Binding-site contacts:
Ligand atom C1 contacts residue PHE627 of chain 1.A at 4.0 Å (hydrophobic).
Ligand atom C5 contacts residue SER549 of chain 1.A at 3.9 Å.
Ligand atom O2 contacts residue ARG495 of chain 1.A at 2.8 Å (salt-bridge).
Ligand atom O3 contacts residue ASP546 of chain 1.A at 2.9 Å (salt-bridge).
Ligand atom O6 contacts residue SER549 of chain 1.A at 2.6 Å (h-bond).
Ligand atom C2 contacts residue ASP546 of chain 1.A at 3.3 Å.
Ligand atom C3 contacts residue ASP546 of chain 1.A at 3.1 Å.
Ligand atom C2 contacts residue GLU630 of chain 1.A at 3.7 Å.
Ligand atom O3 contacts residue PHE627 of chain 1.A at 3.9 Å.
Ligand atom O3 contacts residue GLY629 of chain 1.A at 3.7 Å.
Ligand atom C5 contacts residue PHE627 of chain 1.A at 4.2 Å (hydrophobic).
Ligand atom C6 contacts residue SER553 of chain 1.A at 3.5 Å.
Ligand atom O6 contacts residue SER553 of chain 1.A at 2.6 Å (h-bond).
Ligand atom O5 contacts residue SER549 of chain 1.A at 3.1 Å (h-bond).
Ligand atom C1 contacts residue ASP546 of chain 1.A at 3.8 Å.
Ligand atom C5 contacts residue SER553 of chain 1.A at 4.0 Å.
Ligand atom C4 contacts residue TYR550 of chain 1.A at 4.3 Å (hydrophobic).
Ligand atom O3 contacts residue GLU630 of chain 1.A at 2.6 Å (salt-bridge).
Ligand atom O5 contacts residue PHE627 of chain 1.A at 3.6 Å.
Ligand atom C6 contacts residue PHE627 of chain 1.A at 4.2 Å (hydrophobic).
Ligand atom C2 contacts residue ARG495 of chain 1.A at 3.7 Å.
Ligand atom C2 contacts residue PHE627 of chain 1.A at 3.7 Å (hydrophobic).
Ligand atom O3 contacts residue GLY628 of chain 1.A at 2.8 Å (h-bond).
Ligand atom C1 contacts residue SER549 of chain 1.A at 4.2 Å.
Ligand atom O6 contacts residue TYR550 of chain 1.A at 4.0 Å.
Ligand atom O3 contacts residue TYR550 of chain 1.A at 3.5 Å.
Ligand atom O5 contacts residue ASP546 of chain 1.A at 4.3 Å.
Ligand atom O2 contacts residue GLU630 of chain 1.A at 2.7 Å (salt-bridge).
Ligand atom C4 contacts residue PHE627 of chain 1.A at 4.0 Å (hydrophobic).
Ligand atom C1 contacts residue SER553 of chain 1.A at 4.0 Å.
Ligand atom C1 contacts residue TYR550 of chain 1.A at 4.2 Å (hydrophobic).
Ligand atom O5 contacts residue SER553 of chain 1.A at 3.2 Å.
Ligand atom C3 contacts residue GLY628 of chain 1.A at 4.0 Å.
Ligand atom O3 contacts residue ARG495 of chain 1.A at 2.9 Å (salt-bridge).
Ligand atom C3 contacts residue ARG495 of chain 1.A at 4.0 Å.
Ligand atom O2 contacts residue ASP546 of chain 1.A at 3.3 Å (salt-bridge).
Ligand atom C6 contacts residue SER549 of chain 1.A at 3.5 Å.
Ligand atom O2 contacts residue TYR550 of chain 1.A at 3.8 Å.
Ligand atom C2 contacts residue TYR550 of chain 1.A at 4.2 Å (hydrophobic).
Ligand atom C3 contacts residue GLU630 of chain 1.A at 3.5 Å.

Sequence of chain 1.A:
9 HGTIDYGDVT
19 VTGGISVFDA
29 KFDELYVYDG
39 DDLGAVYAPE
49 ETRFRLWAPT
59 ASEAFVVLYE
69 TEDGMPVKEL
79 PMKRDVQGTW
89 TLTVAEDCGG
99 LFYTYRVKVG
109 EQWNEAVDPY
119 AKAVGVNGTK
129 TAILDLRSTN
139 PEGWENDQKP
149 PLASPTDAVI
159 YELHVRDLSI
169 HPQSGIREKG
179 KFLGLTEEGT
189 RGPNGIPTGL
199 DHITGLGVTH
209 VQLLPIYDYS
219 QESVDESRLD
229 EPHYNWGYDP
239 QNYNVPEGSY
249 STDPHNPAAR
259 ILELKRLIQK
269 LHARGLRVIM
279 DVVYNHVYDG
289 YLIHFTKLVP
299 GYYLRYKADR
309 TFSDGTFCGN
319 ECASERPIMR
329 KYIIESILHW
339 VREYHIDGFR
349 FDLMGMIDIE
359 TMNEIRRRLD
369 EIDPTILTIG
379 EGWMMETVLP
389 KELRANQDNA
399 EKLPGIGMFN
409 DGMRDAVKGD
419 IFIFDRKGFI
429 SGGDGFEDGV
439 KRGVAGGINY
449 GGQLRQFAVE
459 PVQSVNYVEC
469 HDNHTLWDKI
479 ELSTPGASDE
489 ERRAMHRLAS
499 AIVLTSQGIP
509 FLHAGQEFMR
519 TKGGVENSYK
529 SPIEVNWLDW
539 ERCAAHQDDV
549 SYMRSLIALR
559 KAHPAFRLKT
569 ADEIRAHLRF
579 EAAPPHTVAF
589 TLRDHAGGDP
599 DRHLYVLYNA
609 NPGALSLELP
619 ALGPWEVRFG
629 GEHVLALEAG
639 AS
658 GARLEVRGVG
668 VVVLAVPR

The protein below binds the small molecule below.
Small molecule (SMILES): OC[C@H]1O[C@H](O[C@H]2[C@H](O)[C@@H](O)[C@@H](O[C@H]3[C@H](O)[C@@H](O)[C@@H](O)O[C@@H]3CO)O[C@@H]2CO)[C@H](O)[C@@H](O)[C@@H]1O